A small-molecule ligand and the protein it binds are described below.
Small molecule (SMILES): Oc1cccc(-c2nc(N3CCOCC3)c3oc4ncccc4c3n2)c1

Sequence of chain 1.C:
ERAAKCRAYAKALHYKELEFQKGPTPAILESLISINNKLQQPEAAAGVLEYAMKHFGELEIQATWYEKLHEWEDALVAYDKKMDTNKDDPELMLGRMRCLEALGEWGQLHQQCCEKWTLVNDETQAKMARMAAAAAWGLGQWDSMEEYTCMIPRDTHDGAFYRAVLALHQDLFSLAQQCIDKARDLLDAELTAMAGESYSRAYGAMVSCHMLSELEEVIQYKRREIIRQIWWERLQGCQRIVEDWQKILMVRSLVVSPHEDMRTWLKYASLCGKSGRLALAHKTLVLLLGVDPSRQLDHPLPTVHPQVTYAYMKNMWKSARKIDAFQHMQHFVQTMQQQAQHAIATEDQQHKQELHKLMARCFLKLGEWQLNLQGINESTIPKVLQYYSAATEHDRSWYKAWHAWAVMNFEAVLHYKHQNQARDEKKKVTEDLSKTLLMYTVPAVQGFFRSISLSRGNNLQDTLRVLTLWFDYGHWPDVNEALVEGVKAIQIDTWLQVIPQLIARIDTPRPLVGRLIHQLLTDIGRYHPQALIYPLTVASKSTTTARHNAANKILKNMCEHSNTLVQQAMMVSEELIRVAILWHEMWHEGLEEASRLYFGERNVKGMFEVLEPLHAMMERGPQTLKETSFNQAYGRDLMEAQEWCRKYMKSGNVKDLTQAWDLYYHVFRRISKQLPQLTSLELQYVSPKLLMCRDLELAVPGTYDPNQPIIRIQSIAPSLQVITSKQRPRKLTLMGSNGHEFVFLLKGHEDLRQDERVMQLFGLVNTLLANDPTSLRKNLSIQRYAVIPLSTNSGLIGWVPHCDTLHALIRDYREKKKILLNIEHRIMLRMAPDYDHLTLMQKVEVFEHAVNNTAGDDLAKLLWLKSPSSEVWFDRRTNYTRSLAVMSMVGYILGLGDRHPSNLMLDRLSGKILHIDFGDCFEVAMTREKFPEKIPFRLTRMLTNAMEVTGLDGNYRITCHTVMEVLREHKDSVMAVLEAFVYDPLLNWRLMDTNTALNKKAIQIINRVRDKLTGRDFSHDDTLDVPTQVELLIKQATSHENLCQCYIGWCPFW

Binding-site contacts:
Ligand atom C14 contacts residue VAL865 of chain 1.C at 3.4 Å (hydrophobic).
Ligand atom O15 contacts residue VAL865 of chain 1.C at 2.7 Å (h-bond).
Ligand atom C14 contacts residue TRP864 of chain 1.C at 3.8 Å (hydrophobic).
Ligand atom C17 contacts residue ILE981 of chain 1.C at 3.8 Å (hydrophobic).
Ligand atom C26 contacts residue ILE862 of chain 1.C at 3.8 Å (hydrophobic).
Ligand atom O25 contacts residue TYR850 of chain 1.C at 2.7 Å (h-bond).
Ligand atom C17 contacts residue ILE862 of chain 1.C at 3.8 Å (hydrophobic).
Ligand atom O25 contacts residue ASP820 of chain 1.C at 2.4 Å (salt-bridge).
Ligand atom C16 contacts residue VAL865 of chain 1.C at 3.6 Å (hydrophobic).
Ligand atom C09 contacts residue LEU810 of chain 1.C at 3.3 Å (hydrophobic).
Ligand atom C26 contacts residue TYR850 of chain 1.C at 3.2 Å (hydrophobic).
Ligand atom C24 contacts residue ASP820 of chain 1.C at 3.2 Å.
Ligand atom C26 contacts residue ASP982 of chain 1.C at 3.5 Å.
Ligand atom N12 contacts residue ILE981 of chain 1.C at 3.7 Å.
Ligand atom C17 contacts residue TYR850 of chain 1.C at 3.9 Å (hydrophobic).
Ligand atom C24 contacts residue TYR850 of chain 1.C at 3.3 Å (hydrophobic).
Ligand atom C22 contacts residue GLU815 of chain 1.C at 3.4 Å.
Ligand atom N10 contacts residue ILE981 of chain 1.C at 3.7 Å.
Ligand atom N10 contacts residue LEU810 of chain 1.C at 3.6 Å.
Ligand atom C08 contacts residue ILE981 of chain 1.C at 3.9 Å (hydrophobic).
Ligand atom C23 contacts residue ASP820 of chain 1.C at 3.2 Å.
Ligand atom N18 contacts residue ILE862 of chain 1.C at 3.8 Å.
Ligand atom C11 contacts residue ILE981 of chain 1.C at 3.9 Å (hydrophobic).
Ligand atom C24 contacts residue ASP982 of chain 1.C at 3.4 Å.
Ligand atom C16 contacts residue TYR850 of chain 1.C at 3.5 Å (hydrophobic).
Ligand atom C13 contacts residue TRP864 of chain 1.C at 3.9 Å (hydrophobic).
Ligand atom C02 contacts residue ILE788 of chain 1.C at 3.8 Å (hydrophobic).
Ligand atom C05 contacts residue LEU810 of chain 1.C at 3.7 Å (hydrophobic).
Ligand atom C08 contacts residue LEU810 of chain 1.C at 3.5 Å (hydrophobic).
Ligand atom O15 contacts residue GLY863 of chain 1.C at 3.3 Å (h-bond).
Ligand atom C09 contacts residue ILE981 of chain 1.C at 3.7 Å (hydrophobic).
Ligand atom O15 contacts residue TRP864 of chain 1.C at 3.6 Å.
Ligand atom C17 contacts residue GLY863 of chain 1.C at 3.5 Å.
Ligand atom C16 contacts residue GLY863 of chain 1.C at 3.4 Å.
Ligand atom C23 contacts residue ASP982 of chain 1.C at 3.5 Å.
Ligand atom C20 contacts residue ILE862 of chain 1.C at 3.9 Å (hydrophobic).
Ligand atom C19 contacts residue ILE981 of chain 1.C at 3.7 Å (hydrophobic).
Ligand atom O25 contacts residue ASP982 of chain 1.C at 3.7 Å.
Ligand atom N01 contacts residue TRP864 of chain 1.C at 3.9 Å.
Ligand atom N18 contacts residue ILE981 of chain 1.C at 3.7 Å.